Sequence of chain 1.A:
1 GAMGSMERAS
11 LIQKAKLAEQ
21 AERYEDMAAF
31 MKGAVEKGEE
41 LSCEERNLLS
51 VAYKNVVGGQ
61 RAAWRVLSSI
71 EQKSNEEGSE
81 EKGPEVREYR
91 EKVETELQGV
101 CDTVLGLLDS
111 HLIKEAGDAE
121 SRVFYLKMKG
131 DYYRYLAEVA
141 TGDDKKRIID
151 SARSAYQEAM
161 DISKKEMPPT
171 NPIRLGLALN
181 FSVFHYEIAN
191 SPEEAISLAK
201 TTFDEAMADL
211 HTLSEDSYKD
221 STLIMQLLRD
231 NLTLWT

This protein binds this small molecule.
Small molecule (SMILES): C[C@H](N)C(=O)N[C@@H](CCC(=O)O)C(=O)N[C@@H](CCCN=C(N)N)C(=O)N[C@@H](CC1=NC=NC1)C(=O)N[C@H](C(=O)N[C@@H](CS)C(=O)O)[C@@H](C)OP(=O)(O)O

Binding-site contacts:
Ligand atom CG2 contacts residue VAL183 of chain 1.A at 3.7 Å (hydrophobic).
Ligand atom CD2 contacts residue ASP230 of chain 1.A at 3.5 Å.
Ligand atom O contacts residue ASN231 of chain 1.A at 3.0 Å (h-bond).
Ligand atom NE2 contacts residue ASP230 of chain 1.A at 2.9 Å (salt-bridge).
Ligand atom SG contacts residue GLY176 of chain 1.A at 3.4 Å.
Ligand atom O2P contacts residue ARG61 of chain 1.A at 2.9 Å (salt-bridge).
Ligand atom P contacts residue TYR135 of chain 1.A at 3.8 Å.
Ligand atom O contacts residue LEU234 of chain 1.A at 3.4 Å.
Ligand atom CA contacts residue ASN231 of chain 1.A at 3.8 Å.
Ligand atom OXT contacts residue LYS54 of chain 1.A at 3.6 Å.
Ligand atom ND1 contacts residue LEU227 of chain 1.A at 3.8 Å.
Ligand atom O contacts residue LEU179 of chain 1.A at 3.6 Å.
Ligand atom NH2 contacts residue GLU187 of chain 1.A at 2.8 Å (salt-bridge).
Ligand atom O1P contacts residue ARG61 of chain 1.A at 2.9 Å (salt-bridge).
Ligand atom CD2 contacts residue ASN231 of chain 1.A at 3.6 Å.
Ligand atom N contacts residue ASN231 of chain 1.A at 2.8 Å (h-bond).
Ligand atom CD contacts residue GLU187 of chain 1.A at 3.6 Å.
Ligand atom O3P contacts residue TYR135 of chain 1.A at 2.6 Å (h-bond).
Ligand atom CA contacts residue ASN231 of chain 1.A at 3.4 Å.
Ligand atom O3P contacts residue ARG134 of chain 1.A at 2.8 Å (salt-bridge).
Ligand atom NE contacts residue GLU187 of chain 1.A at 2.9 Å (salt-bridge).
Ligand atom CD2 contacts residue LEU227 of chain 1.A at 3.6 Å (hydrophobic).
Ligand atom CZ contacts residue GLU187 of chain 1.A at 3.5 Å.
Ligand atom CG2 contacts residue ASN180 of chain 1.A at 3.7 Å.
Ligand atom CA contacts residue ASN180 of chain 1.A at 3.3 Å.
Ligand atom P contacts residue ARG134 of chain 1.A at 3.8 Å.
Ligand atom NE2 contacts residue LEU227 of chain 1.A at 3.8 Å.
Ligand atom C contacts residue ASN231 of chain 1.A at 3.6 Å.
Ligand atom C contacts residue ASN180 of chain 1.A at 3.6 Å.
Ligand atom P contacts residue ARG61 of chain 1.A at 3.7 Å.
Ligand atom O contacts residue LYS127 of chain 1.A at 3.1 Å (salt-bridge).
Ligand atom CG contacts residue LEU227 of chain 1.A at 3.7 Å (hydrophobic).
Ligand atom N contacts residue ASN180 of chain 1.A at 2.9 Å (h-bond).
Ligand atom O contacts residue VAL183 of chain 1.A at 3.5 Å.
Ligand atom CB contacts residue ASN180 of chain 1.A at 3.3 Å.
Ligand atom O contacts residue ASN180 of chain 1.A at 2.9 Å (h-bond).
Ligand atom SG contacts residue ASN180 of chain 1.A at 3.8 Å.
Ligand atom N contacts residue LEU234 of chain 1.A at 3.5 Å.
Ligand atom CB contacts residue ASN231 of chain 1.A at 3.7 Å.
Ligand atom O2P contacts residue ARG134 of chain 1.A at 2.8 Å (salt-bridge).